Sequence of chain 1.B:
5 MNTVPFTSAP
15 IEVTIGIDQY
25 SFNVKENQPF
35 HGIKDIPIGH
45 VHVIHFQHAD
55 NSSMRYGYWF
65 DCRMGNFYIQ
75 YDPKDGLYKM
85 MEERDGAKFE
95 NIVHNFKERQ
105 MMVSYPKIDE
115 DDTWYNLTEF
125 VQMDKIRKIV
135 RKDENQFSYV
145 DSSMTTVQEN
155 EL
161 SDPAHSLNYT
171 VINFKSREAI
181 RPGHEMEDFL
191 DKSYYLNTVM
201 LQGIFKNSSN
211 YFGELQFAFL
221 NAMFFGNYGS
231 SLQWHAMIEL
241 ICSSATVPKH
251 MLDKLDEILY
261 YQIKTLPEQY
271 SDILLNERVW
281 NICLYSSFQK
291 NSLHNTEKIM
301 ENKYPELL

A protein and the small-molecule ligand that binds it are described below.
Small molecule (SMILES): O=C(NCCn1ccnc1)c1cccc(F)c1

Binding-site contacts:
Ligand atom C contacts residue PHE93 of chain 1.B at 3.5 Å (hydrophobic).
Ligand atom F contacts residue PHE100 of chain 1.B at 4.2 Å.
Ligand atom C9 contacts residue THR11 of chain 1.B at 3.9 Å.
Ligand atom N contacts residue TYR72 of chain 1.B at 3.6 Å.
Ligand atom C4 contacts residue PHE93 of chain 1.B at 4.5 Å (hydrophobic).
Ligand atom C5 contacts residue TYR72 of chain 1.B at 3.7 Å (hydrophobic).
Ligand atom O contacts residue GLU87 of chain 1.B at 3.4 Å (salt-bridge).
Ligand atom F contacts residue PRO9 of chain 1.B at 3.1 Å.
Ligand atom N2 contacts residue ILE96 of chain 1.B at 4.0 Å.
Ligand atom C5 contacts residue GLU87 of chain 1.B at 4.5 Å.
Ligand atom C3 contacts residue TYR72 of chain 1.B at 3.0 Å (hydrophobic).
Ligand atom C8 contacts residue THR11 of chain 1.B at 4.2 Å.
Ligand atom C4 contacts residue PRO9 of chain 1.B at 3.9 Å (hydrophobic).
Ligand atom C1 contacts residue GLU87 of chain 1.B at 3.0 Å.
Ligand atom C5 contacts residue PHE93 of chain 1.B at 3.2 Å (hydrophobic).
Ligand atom F contacts residue TYR72 of chain 1.B at 3.5 Å.
Ligand atom C contacts residue TYR72 of chain 1.B at 3.5 Å (hydrophobic).
Ligand atom C1 contacts residue TYR72 of chain 1.B at 3.2 Å (hydrophobic).
Ligand atom C2 contacts residue TYR72 of chain 1.B at 3.2 Å (hydrophobic).
Ligand atom C5 contacts residue PRO9 of chain 1.B at 3.9 Å (hydrophobic).
Ligand atom O contacts residue TYR72 of chain 1.B at 3.0 Å (h-bond).
Ligand atom N1 contacts residue THR11 of chain 1.B at 4.3 Å.
Ligand atom N contacts residue THR11 of chain 1.B at 4.0 Å.
Ligand atom C10 contacts residue PHE100 of chain 1.B at 3.9 Å (hydrophobic).
Ligand atom C6 contacts residue GLU87 of chain 1.B at 4.1 Å.
Ligand atom F contacts residue ILE96 of chain 1.B at 3.6 Å.
Ligand atom C6 contacts residue TYR72 of chain 1.B at 3.1 Å (hydrophobic).
Ligand atom C contacts residue GLU87 of chain 1.B at 3.4 Å.
Ligand atom C4 contacts residue TYR72 of chain 1.B at 3.3 Å (hydrophobic).
Ligand atom C9 contacts residue PHE100 of chain 1.B at 3.7 Å (hydrophobic).
Ligand atom C2 contacts residue GLU87 of chain 1.B at 4.0 Å.
Ligand atom C6 contacts residue GLN74 of chain 1.B at 4.4 Å.
Ligand atom C7 contacts residue TYR72 of chain 1.B at 4.0 Å (hydrophobic).
Ligand atom C11 contacts residue ILE96 of chain 1.B at 3.9 Å (hydrophobic).
Ligand atom C5 contacts residue ILE96 of chain 1.B at 4.2 Å (hydrophobic).
Ligand atom C7 contacts residue GLN74 of chain 1.B at 4.0 Å.
Ligand atom N contacts residue GLN74 of chain 1.B at 3.6 Å.
Ligand atom C7 contacts residue THR11 of chain 1.B at 3.1 Å.
Ligand atom C4 contacts residue ILE96 of chain 1.B at 4.1 Å (hydrophobic).